Binding-site contacts:
Ligand atom C contacts residue TYR88 of chain 1.A at 3.3 Å (hydrophobic).
Ligand atom CZ contacts residue ASN89 of chain 1.A at 3.6 Å.
Ligand atom CD contacts residue ASN89 of chain 1.A at 3.8 Å.
Ligand atom CE1 contacts residue PHE49 of chain 1.A at 3.5 Å (hydrophobic).
Ligand atom O contacts residue VAL43 of chain 1.A at 3.7 Å.
Ligand atom CA contacts residue TYR88 of chain 1.A at 3.5 Å (hydrophobic).
Ligand atom OH contacts residue CYS85 of chain 1.A at 3.9 Å.
Ligand atom CH3 contacts residue VAL38 of chain 1.A at 3.6 Å (hydrophobic).
Ligand atom CG contacts residue TYR88 of chain 1.A at 3.8 Å (hydrophobic).
Ligand atom CH3 contacts residue PRO33 of chain 1.A at 3.6 Å (hydrophobic).
Ligand atom CG contacts residue TYR88 of chain 1.A at 3.5 Å (hydrophobic).
Ligand atom CB contacts residue TYR95 of chain 1.A at 3.9 Å (hydrophobic).
Ligand atom CD contacts residue MET87 of chain 1.A at 3.1 Å (hydrophobic).
Ligand atom CB contacts residue TYR88 of chain 1.A at 3.6 Å (hydrophobic).
Ligand atom NE2 contacts residue PHE49 of chain 1.A at 3.8 Å.
Ligand atom CA contacts residue TYR95 of chain 1.A at 3.9 Å (hydrophobic).
Ligand atom CH3 contacts residue PHE34 of chain 1.A at 3.8 Å (hydrophobic).
Ligand atom CB contacts residue GLY90 of chain 1.A at 3.5 Å.
Ligand atom CE contacts residue TYR95 of chain 1.A at 3.7 Å (hydrophobic).
Ligand atom CG contacts residue ASN89 of chain 1.A at 3.5 Å.
Ligand atom CD2 contacts residue TYR88 of chain 1.A at 3.3 Å (hydrophobic).
Ligand atom N contacts residue TYR88 of chain 1.A at 2.9 Å (h-bond).
Ligand atom CB contacts residue ASN89 of chain 1.A at 3.8 Å.
Ligand atom NH1 contacts residue ASN89 of chain 1.A at 2.9 Å (h-bond).
Ligand atom CB contacts residue TYR88 of chain 1.A at 3.6 Å (hydrophobic).
Ligand atom CE contacts residue ASN89 of chain 1.A at 3.7 Å.
Ligand atom O contacts residue TYR88 of chain 1.A at 3.6 Å.
Ligand atom CH contacts residue VAL38 of chain 1.A at 3.9 Å (hydrophobic).
Ligand atom CG contacts residue PHE49 of chain 1.A at 3.9 Å (hydrophobic).
Ligand atom NH1 contacts residue ARG86 of chain 1.A at 2.5 Å (salt-bridge).
Ligand atom NH1 contacts residue MET87 of chain 1.A at 3.8 Å.
Ligand atom ND1 contacts residue PHE49 of chain 1.A at 3.5 Å.
Ligand atom CZ contacts residue ARG86 of chain 1.A at 3.8 Å.
Ligand atom CG contacts residue TYR88 of chain 1.A at 3.7 Å (hydrophobic).
Ligand atom CB contacts residue ASP45 of chain 1.A at 3.7 Å.
Ligand atom OH contacts residue ASN89 of chain 1.A at 3.0 Å (h-bond).
Ligand atom N contacts residue TYR88 of chain 1.A at 2.9 Å (h-bond).
Ligand atom CA contacts residue TYR88 of chain 1.A at 3.6 Å (hydrophobic).
Ligand atom CD contacts residue TYR88 of chain 1.A at 3.8 Å (hydrophobic).
Ligand atom C contacts residue TYR88 of chain 1.A at 3.7 Å (hydrophobic).

This protein binds this small molecule.
Small molecule (SMILES): CC(=O)NCCCC[C@H](NC(=O)[C@H](C)N)C(=O)N[C@@H](CCCN=C(N)N)C(=O)N[C@@H](CC1=NC=NC1)C(=O)N[C@@H](CCCN=C(N)N)C(N)=O

Sequence of chain 1.A:
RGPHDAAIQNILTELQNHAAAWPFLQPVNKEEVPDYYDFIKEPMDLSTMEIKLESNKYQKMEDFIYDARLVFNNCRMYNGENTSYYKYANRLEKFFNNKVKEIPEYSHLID